A protein and the small-molecule ligand that binds it are described below.
Small molecule (SMILES): Cc1ccc(CC2(C)C(=O)CCC2=O)cc1

Sequence of chain 1.C:
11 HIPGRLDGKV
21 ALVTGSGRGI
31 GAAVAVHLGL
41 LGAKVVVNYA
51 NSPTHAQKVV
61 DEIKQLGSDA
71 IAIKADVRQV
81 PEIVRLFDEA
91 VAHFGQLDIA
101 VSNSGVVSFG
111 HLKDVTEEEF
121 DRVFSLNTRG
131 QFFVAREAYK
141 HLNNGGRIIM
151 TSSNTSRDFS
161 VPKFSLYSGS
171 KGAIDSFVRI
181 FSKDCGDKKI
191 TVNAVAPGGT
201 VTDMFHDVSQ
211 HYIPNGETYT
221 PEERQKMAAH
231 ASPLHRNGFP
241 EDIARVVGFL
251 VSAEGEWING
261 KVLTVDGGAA

Binding-site contacts:
Ligand atom C10 contacts residue PHE164 of chain 1.C at 4.2 Å (hydrophobic).
Ligand atom C03 contacts residue PHE159 of chain 1.C at 4.2 Å (hydrophobic).
Ligand atom C16 contacts residue ASN154 of chain 1.C at 3.2 Å.
Ligand atom C07 contacts residue ALA270 of chain 1.C at 2.5 Å (hydrophobic).
Ligand atom C04 contacts residue THR155 of chain 1.C at 3.4 Å.
Ligand atom C16 contacts residue GLY199 of chain 1.C at 4.1 Å.
Ligand atom C08 contacts residue THR155 of chain 1.C at 3.7 Å.
Ligand atom C16 contacts residue NAP1 of chain 1.G at 3.6 Å.
Ligand atom C03 contacts residue ASN154 of chain 1.C at 4.0 Å.
Ligand atom C12 contacts residue GLY199 of chain 1.C at 3.8 Å.
Ligand atom O15 contacts residue GLY198 of chain 1.C at 4.3 Å.
Ligand atom C16 contacts residue GLY198 of chain 1.C at 4.1 Å.
Ligand atom C13 contacts residue NAP1 of chain 1.G at 4.2 Å.
Ligand atom C08 contacts residue PHE164 of chain 1.C at 3.5 Å (hydrophobic).
Ligand atom C11 contacts residue VAL208 of chain 1.C at 3.0 Å (hydrophobic).
Ligand atom C01 contacts residue VAL161 of chain 1.C at 3.8 Å (hydrophobic).
Ligand atom C09 contacts residue NAP1 of chain 1.G at 4.1 Å.
Ligand atom C12 contacts residue VAL208 of chain 1.C at 3.5 Å (hydrophobic).
Ligand atom C02 contacts residue ALA270 of chain 1.C at 4.0 Å (hydrophobic).
Ligand atom C16 contacts residue SER153 of chain 1.C at 3.5 Å.
Ligand atom O15 contacts residue GLY199 of chain 1.C at 3.3 Å (h-bond).
Ligand atom C06 contacts residue VAL161 of chain 1.C at 3.9 Å (hydrophobic).
Ligand atom O14 contacts residue NAP1 of chain 1.G at 3.2 Å.
Ligand atom C13 contacts residue GLY199 of chain 1.C at 3.5 Å.
Ligand atom C12 contacts residue PHE205 of chain 1.C at 3.6 Å (hydrophobic).
Ligand atom C16 contacts residue THR155 of chain 1.C at 4.0 Å.
Ligand atom C05 contacts residue THR155 of chain 1.C at 3.6 Å.
Ligand atom C11 contacts residue PHE205 of chain 1.C at 4.3 Å (hydrophobic).
Ligand atom C10 contacts residue NAP1 of chain 1.G at 3.6 Å.
Ligand atom C11 contacts residue NAP1 of chain 1.G at 3.8 Å.
Ligand atom C13 contacts residue VAL208 of chain 1.C at 4.2 Å (hydrophobic).
Ligand atom O14 contacts residue PHE164 of chain 1.C at 4.0 Å.
Ligand atom C10 contacts residue VAL208 of chain 1.C at 4.3 Å (hydrophobic).
Ligand atom C08 contacts residue VAL208 of chain 1.C at 4.3 Å (hydrophobic).
Ligand atom C02 contacts residue VAL161 of chain 1.C at 4.1 Å (hydrophobic).
Ligand atom C04 contacts residue ASN154 of chain 1.C at 3.4 Å.
Ligand atom C16 contacts residue PRO197 of chain 1.C at 4.2 Å (hydrophobic).
Ligand atom C03 contacts residue THR155 of chain 1.C at 4.2 Å.
Ligand atom C12 contacts residue NAP1 of chain 1.G at 3.6 Å.
Ligand atom O14 contacts residue TYR167 of chain 1.C at 3.5 Å.